Binding-site contacts:
Ligand atom O1A contacts residue HIS298 of chain 54.C at 4.3 Å.
Ligand atom C3 contacts residue ARG77 of chain 54.C at 4.2 Å.
Ligand atom O10 contacts residue ASN293 of chain 54.C at 4.5 Å.
Ligand atom O4 contacts residue HIS298 of chain 54.C at 3.2 Å (h-bond).
Ligand atom C1 contacts residue ARG77 of chain 54.C at 3.3 Å.
Ligand atom O1A contacts residue TYR72 of chain 54.C at 3.6 Å.
Ligand atom O4 contacts residue ASN80 of chain 54.C at 4.3 Å.
Ligand atom C5 contacts residue TYR72 of chain 54.C at 3.6 Å (hydrophobic).
Ligand atom C4 contacts residue ARG77 of chain 54.C at 4.4 Å.
Ligand atom C4 contacts residue TYR72 of chain 54.C at 3.4 Å (hydrophobic).
Ligand atom C11 contacts residue ASP85 of chain 54.D at 4.0 Å.
Ligand atom C3 contacts residue GLY78 of chain 54.C at 3.9 Å.
Ligand atom C1 contacts residue TYR72 of chain 54.C at 4.3 Å (hydrophobic).
Ligand atom O1A contacts residue ARG77 of chain 54.C at 3.0 Å (salt-bridge).
Ligand atom O4 contacts residue ILE79 of chain 54.C at 3.7 Å.
Ligand atom O9 contacts residue ARG77 of chain 54.C at 3.8 Å.
Ligand atom C4 contacts residue HIS298 of chain 54.C at 3.8 Å.
Ligand atom C6 contacts residue TYR72 of chain 54.C at 3.9 Å (hydrophobic).
Ligand atom O8 contacts residue ARG77 of chain 54.C at 3.6 Å (salt-bridge).
Ligand atom N5 contacts residue TYR72 of chain 54.C at 3.1 Å (h-bond).
Ligand atom O1B contacts residue ARG77 of chain 54.C at 2.7 Å (salt-bridge).
Ligand atom C2 contacts residue GLY78 of chain 54.C at 4.1 Å.
Ligand atom O10 contacts residue THR291 of chain 54.C at 4.4 Å.
Ligand atom C3 contacts residue GLY78 of chain 54.C at 4.3 Å.
Ligand atom O3 contacts residue GLY78 of chain 54.C at 3.4 Å.
Ligand atom C10 contacts residue TYR72 of chain 54.C at 4.0 Å (hydrophobic).
Ligand atom C11 contacts residue TYR72 of chain 54.C at 4.3 Å (hydrophobic).
Ligand atom C3 contacts residue HIS298 of chain 54.C at 3.5 Å.
Ligand atom O4 contacts residue GLY78 of chain 54.C at 3.1 Å.
Ligand atom O4 contacts residue TYR72 of chain 54.C at 3.8 Å.
Ligand atom O6 contacts residue ASN93 of chain 54.C at 3.4 Å (h-bond).
Ligand atom C2 contacts residue ARG77 of chain 54.C at 4.4 Å.
Ligand atom C1 contacts residue GLY78 of chain 54.C at 4.2 Å.
Ligand atom O1B contacts residue TYR72 of chain 54.C at 4.4 Å.
Ligand atom O3 contacts residue VAL296 of chain 54.C at 4.4 Å.
Ligand atom O4 contacts residue THR291 of chain 54.C at 3.3 Å.
Ligand atom O1A contacts residue GLY78 of chain 54.C at 3.8 Å.
Ligand atom C4 contacts residue GLY78 of chain 54.C at 3.2 Å.
Ligand atom C6 contacts residue ASN93 of chain 54.C at 3.7 Å.
Ligand atom O4 contacts residue ARG289 of chain 54.C at 4.5 Å.

Sequence of chain 54.C:
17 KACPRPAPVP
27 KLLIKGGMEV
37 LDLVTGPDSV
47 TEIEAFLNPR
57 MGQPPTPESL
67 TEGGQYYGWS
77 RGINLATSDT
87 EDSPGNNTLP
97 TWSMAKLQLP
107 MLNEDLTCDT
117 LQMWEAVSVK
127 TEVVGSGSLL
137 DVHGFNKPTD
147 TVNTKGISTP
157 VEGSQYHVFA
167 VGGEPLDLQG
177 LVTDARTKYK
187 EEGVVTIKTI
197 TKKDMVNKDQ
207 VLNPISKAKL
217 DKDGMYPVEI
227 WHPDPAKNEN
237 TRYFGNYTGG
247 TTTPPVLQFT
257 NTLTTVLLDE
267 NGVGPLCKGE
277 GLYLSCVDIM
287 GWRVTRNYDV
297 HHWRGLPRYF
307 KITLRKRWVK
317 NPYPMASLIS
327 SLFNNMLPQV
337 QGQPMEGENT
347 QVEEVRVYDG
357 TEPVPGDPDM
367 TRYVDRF

Sequence of chain 54.D:
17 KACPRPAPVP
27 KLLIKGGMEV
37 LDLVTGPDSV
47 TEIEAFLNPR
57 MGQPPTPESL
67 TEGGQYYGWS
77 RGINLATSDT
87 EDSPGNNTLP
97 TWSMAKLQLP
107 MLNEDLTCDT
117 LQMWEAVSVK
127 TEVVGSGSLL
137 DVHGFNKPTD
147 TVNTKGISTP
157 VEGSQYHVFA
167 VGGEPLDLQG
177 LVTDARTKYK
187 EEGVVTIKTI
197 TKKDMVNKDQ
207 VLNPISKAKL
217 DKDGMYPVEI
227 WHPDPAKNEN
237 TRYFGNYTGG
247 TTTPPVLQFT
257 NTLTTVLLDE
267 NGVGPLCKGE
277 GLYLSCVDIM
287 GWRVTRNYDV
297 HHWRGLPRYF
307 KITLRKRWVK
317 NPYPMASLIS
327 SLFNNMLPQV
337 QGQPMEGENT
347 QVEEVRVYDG

The protein below binds the small molecule below.
Small molecule (SMILES): CC(=O)N[C@H]1[C@H]([C@H](O)[C@H](O)CO)O[C@@](O[C@H]2[C@@H](O)[C@@H](CO)O[C@@H](O[C@H]3[C@H](O)[C@@H](O)[C@H](O)O[C@@H]3CO)[C@@H]2O)(C(=O)O)C[C@@H]1O